Binding-site contacts:
Ligand atom CAP contacts residue MET330 of chain 1.B at 3.8 Å (hydrophobic).
Ligand atom CAK contacts residue PHE491 of chain 1.B at 3.6 Å (hydrophobic).
Ligand atom CAZ contacts residue PHE491 of chain 1.B at 4.3 Å (hydrophobic).
Ligand atom CBG contacts residue MET330 of chain 1.B at 4.0 Å (hydrophobic).
Ligand atom CAA contacts residue LEU326 of chain 1.B at 4.3 Å (hydrophobic).
Ligand atom CAT contacts residue LEU323 of chain 1.B at 4.2 Å (hydrophobic).
Ligand atom CAA contacts residue MET330 of chain 1.B at 4.3 Å (hydrophobic).
Ligand atom OAG contacts residue PHE491 of chain 1.B at 3.9 Å.
Ligand atom OAH contacts residue PRO483 of chain 1.B at 3.5 Å.
Ligand atom CAA contacts residue MET329 of chain 1.B at 3.9 Å (hydrophobic).
Ligand atom CBE contacts residue MET330 of chain 1.B at 4.3 Å (hydrophobic).
Ligand atom CAA contacts residue VAL333 of chain 1.B at 4.3 Å (hydrophobic).
Ligand atom CAL contacts residue PHE485 of chain 1.B at 4.2 Å (hydrophobic).
Ligand atom CBC contacts residue PHE491 of chain 1.B at 4.2 Å (hydrophobic).
Ligand atom CAQ contacts residue MET330 of chain 1.B at 3.9 Å (hydrophobic).
Ligand atom OAF contacts residue PRO483 of chain 1.B at 4.0 Å.
Ligand atom CBF contacts residue LEU326 of chain 1.B at 4.0 Å (hydrophobic).
Ligand atom CAL contacts residue PRO483 of chain 1.B at 3.9 Å (hydrophobic).
Ligand atom OAG contacts residue PHE485 of chain 1.B at 3.4 Å.
Ligand atom CAS contacts residue LEU326 of chain 1.B at 3.9 Å (hydrophobic).
Ligand atom CAI contacts residue PHE491 of chain 1.B at 3.7 Å (hydrophobic).
Ligand atom CAK contacts residue PHE492 of chain 1.B at 3.5 Å (hydrophobic).
Ligand atom OAG contacts residue LEU323 of chain 1.B at 4.2 Å.
Ligand atom CAU contacts residue LEU326 of chain 1.B at 3.6 Å (hydrophobic).
Ligand atom CAV contacts residue PHE491 of chain 1.B at 4.5 Å (hydrophobic).
Ligand atom CAB contacts residue VAL333 of chain 1.B at 4.2 Å (hydrophobic).
Ligand atom CAI contacts residue PHE492 of chain 1.B at 3.4 Å (hydrophobic).
Ligand atom CAX contacts residue PRO483 of chain 1.B at 3.5 Å (hydrophobic).

Sequence of chain 1.B:
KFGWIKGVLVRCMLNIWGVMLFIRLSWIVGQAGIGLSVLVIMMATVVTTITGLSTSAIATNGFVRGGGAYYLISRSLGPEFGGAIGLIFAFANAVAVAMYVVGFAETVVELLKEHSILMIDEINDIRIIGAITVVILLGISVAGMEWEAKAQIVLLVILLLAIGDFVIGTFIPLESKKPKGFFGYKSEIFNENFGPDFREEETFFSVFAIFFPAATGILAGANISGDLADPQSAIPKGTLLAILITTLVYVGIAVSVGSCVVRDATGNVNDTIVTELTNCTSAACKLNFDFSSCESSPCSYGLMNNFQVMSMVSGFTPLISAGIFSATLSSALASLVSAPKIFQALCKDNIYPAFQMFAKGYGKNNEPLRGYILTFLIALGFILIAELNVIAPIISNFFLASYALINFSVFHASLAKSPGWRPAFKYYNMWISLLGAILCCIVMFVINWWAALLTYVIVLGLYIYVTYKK

A protein and the small-molecule ligand that binds it are described below.
Small molecule (SMILES): CC(C)CCC[C@@H](C)[C@H]1CC[C@H]2[C@@H]3CC=C4C[C@@H](OC(=O)CCC(=O)O)CC[C@]4(C)[C@H]3CC[C@]12C